Binding-site contacts:
Ligand atom O2P contacts residue GLY123 of chain 1.B at 3.8 Å.
Ligand atom O3 contacts residue MET249 of chain 1.B at 2.7 Å (h-bond).
Ligand atom O3 contacts residue GLY123 of chain 1.B at 3.8 Å.
Ligand atom O6P contacts residue TYR245 of chain 1.B at 2.6 Å (h-bond).
Ligand atom O3 contacts residue SER248 of chain 1.B at 3.5 Å.
Ligand atom P2 contacts residue ARG244 of chain 1.A at 3.8 Å.
Ligand atom O4P contacts residue TYR265 of chain 1.B at 2.6 Å (h-bond).
Ligand atom O6 contacts residue TYR265 of chain 1.B at 3.5 Å.
Ligand atom O5P contacts residue ASN213 of chain 1.B at 3.8 Å.
Ligand atom C1 contacts residue ASP122 of chain 1.B at 3.8 Å.
Ligand atom P2 contacts residue TYR216 of chain 1.B at 3.7 Å.
Ligand atom C6 contacts residue LYS275 of chain 1.B at 3.7 Å.
Ligand atom C5 contacts residue LYS275 of chain 1.B at 3.6 Å.
Ligand atom O2P contacts residue SER124 of chain 1.B at 3.7 Å.
Ligand atom O6 contacts residue LYS275 of chain 1.B at 2.9 Å (salt-bridge).
Ligand atom O5P contacts residue ARG244 of chain 1.A at 2.7 Å (salt-bridge).
Ligand atom O3 contacts residue ASP122 of chain 1.B at 3.0 Å (salt-bridge).
Ligand atom O1 contacts residue GLY123 of chain 1.B at 3.8 Å.
Ligand atom O5 contacts residue LYS275 of chain 1.B at 2.8 Å (salt-bridge).
Ligand atom P2 contacts residue ASN213 of chain 1.B at 3.5 Å.
Ligand atom C1 contacts residue GLU281 of chain 1.B at 3.4 Å.
Ligand atom O2 contacts residue GLY123 of chain 1.B at 3.8 Å.
Ligand atom C3 contacts residue MET249 of chain 1.B at 3.6 Å (hydrophobic).
Ligand atom O1 contacts residue ASP122 of chain 1.B at 3.0 Å (salt-bridge).
Ligand atom O3P contacts residue SER124 of chain 1.B at 2.9 Å (h-bond).
Ligand atom C4 contacts residue MET249 of chain 1.B at 3.6 Å (hydrophobic).
Ligand atom O3 contacts residue GLY247 of chain 1.B at 3.8 Å.
Ligand atom O6P contacts residue ASN213 of chain 1.B at 2.9 Å (h-bond).
Ligand atom O6P contacts residue ARG244 of chain 1.A at 3.6 Å (salt-bridge).
Ligand atom O2P contacts residue SER125 of chain 1.B at 2.9 Å (h-bond).
Ligand atom O4 contacts residue MET249 of chain 1.B at 3.2 Å (h-bond).
Ligand atom C4 contacts residue GLY247 of chain 1.B at 3.3 Å.
Ligand atom O1P contacts residue LYS275 of chain 1.B at 2.6 Å (salt-bridge).
Ligand atom O1 contacts residue GLU281 of chain 1.B at 3.0 Å (salt-bridge).
Ligand atom O6P contacts residue TYR265 of chain 1.B at 3.8 Å.
Ligand atom P1 contacts residue SER124 of chain 1.B at 3.8 Å.
Ligand atom O4P contacts residue TYR216 of chain 1.B at 2.6 Å (h-bond).
Ligand atom C6 contacts residue TYR245 of chain 1.B at 3.4 Å (hydrophobic).
Ligand atom O3P contacts residue GLY123 of chain 1.B at 3.6 Å (h-bond).
Ligand atom C3 contacts residue ASP122 of chain 1.B at 3.7 Å.

Sequence of chain 1.B:
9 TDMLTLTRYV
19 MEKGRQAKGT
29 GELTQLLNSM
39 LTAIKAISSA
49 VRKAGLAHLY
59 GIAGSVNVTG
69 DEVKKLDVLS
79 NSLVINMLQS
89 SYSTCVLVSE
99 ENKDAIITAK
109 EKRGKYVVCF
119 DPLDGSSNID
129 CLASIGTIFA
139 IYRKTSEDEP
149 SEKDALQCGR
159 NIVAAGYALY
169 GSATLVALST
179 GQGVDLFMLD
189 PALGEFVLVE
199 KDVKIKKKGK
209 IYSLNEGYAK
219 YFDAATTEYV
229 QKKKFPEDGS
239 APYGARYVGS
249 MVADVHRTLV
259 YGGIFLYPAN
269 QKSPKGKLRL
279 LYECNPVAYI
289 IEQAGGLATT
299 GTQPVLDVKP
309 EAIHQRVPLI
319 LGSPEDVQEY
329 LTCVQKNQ

Sequence of chain 1.A:
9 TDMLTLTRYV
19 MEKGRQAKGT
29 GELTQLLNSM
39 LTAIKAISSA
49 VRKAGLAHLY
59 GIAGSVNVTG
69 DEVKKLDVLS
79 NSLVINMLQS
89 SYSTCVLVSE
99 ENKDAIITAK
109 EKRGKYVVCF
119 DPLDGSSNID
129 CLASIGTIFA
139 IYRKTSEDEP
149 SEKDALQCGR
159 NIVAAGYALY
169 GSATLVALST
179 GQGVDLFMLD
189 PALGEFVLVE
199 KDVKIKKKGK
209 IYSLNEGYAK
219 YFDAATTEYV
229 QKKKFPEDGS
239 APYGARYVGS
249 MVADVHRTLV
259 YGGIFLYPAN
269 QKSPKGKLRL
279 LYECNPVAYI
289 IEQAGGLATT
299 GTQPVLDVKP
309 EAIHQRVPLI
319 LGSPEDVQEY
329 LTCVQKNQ

This small molecule binds to this protein.
Small molecule (SMILES): O=P(O)(O)OC[C@H]1O[C@@](CO)(OP(=O)(O)O)[C@@H](O)[C@@H]1O